Binding-site contacts:
Ligand atom CM2 contacts residue TYR225 of chain 1.M at 3.9 Å (hydrophobic).
Ligand atom O3 contacts residue SER206 of chain 1.M at 2.6 Å (h-bond).
Ligand atom CM3 contacts residue SER206 of chain 1.M at 3.2 Å.
Ligand atom C3 contacts residue SER206 of chain 1.M at 3.6 Å.
Ligand atom O1 contacts residue ASP229 of chain 1.M at 3.3 Å (salt-bridge).
Ligand atom CM5 contacts residue SER18 of chain 1.M at 3.8 Å.
Ligand atom O4 contacts residue HIS202 of chain 1.M at 2.5 Å (h-bond).
Ligand atom C3 contacts residue LEU22 of chain 1.M at 4.0 Å (hydrophobic).
Ligand atom O3 contacts residue LEU201 of chain 1.M at 3.7 Å.
Ligand atom O2 contacts residue SER206 of chain 1.M at 3.4 Å (h-bond).
Ligand atom CM2 contacts residue PHE221 of chain 1.M at 3.7 Å (hydrophobic).
Ligand atom CM5 contacts residue LEU198 of chain 1.M at 3.4 Å (hydrophobic).
Ligand atom C8 contacts residue SER36 of chain 1.M at 3.8 Å.
Ligand atom C4 contacts residue HIS202 of chain 1.M at 3.7 Å.
Ligand atom C10 contacts residue LEU19 of chain 1.M at 3.4 Å (hydrophobic).
Ligand atom O2 contacts residue ILE28 of chain 1.M at 3.8 Å.
Ligand atom C6 contacts residue PHE221 of chain 1.M at 3.5 Å (hydrophobic).
Ligand atom C10 contacts residue SER36 of chain 1.M at 3.9 Å.
Ligand atom CM2 contacts residue ALA24 of chain 1.M at 3.6 Å (hydrophobic).
Ligand atom CM5 contacts residue HIS202 of chain 1.M at 3.7 Å.
Ligand atom C7 contacts residue PHE221 of chain 1.M at 3.6 Å (hydrophobic).
Ligand atom O1 contacts residue PHE221 of chain 1.M at 2.9 Å.
Ligand atom CM3 contacts residue PRO23 of chain 1.M at 3.9 Å (hydrophobic).
Ligand atom C2 contacts residue HEM1 of chain 1.OA at 3.8 Å.
Ligand atom C4 contacts residue LEU201 of chain 1.M at 3.8 Å (hydrophobic).
Ligand atom C2 contacts residue PHE221 of chain 1.M at 4.0 Å (hydrophobic).
Ligand atom C2 contacts residue SER206 of chain 1.M at 4.0 Å.
Ligand atom CM3 contacts residue LEU22 of chain 1.M at 3.5 Å (hydrophobic).
Ligand atom C9 contacts residue LEU19 of chain 1.M at 3.6 Å (hydrophobic).
Ligand atom CM2 contacts residue ILE28 of chain 1.M at 3.4 Å (hydrophobic).
Ligand atom C1 contacts residue PHE221 of chain 1.M at 3.2 Å (hydrophobic).
Ligand atom O4 contacts residue LEU201 of chain 1.M at 3.2 Å.
Ligand atom C7 contacts residue ASP229 of chain 1.M at 3.8 Å.
Ligand atom C8 contacts residue HEM1 of chain 1.OA at 4.0 Å.
Ligand atom C7 contacts residue SER36 of chain 1.M at 3.9 Å.
Ligand atom C4 contacts residue LEU22 of chain 1.M at 3.5 Å (hydrophobic).
Ligand atom C8 contacts residue LEU19 of chain 1.M at 4.0 Å (hydrophobic).
Ligand atom C1 contacts residue HEM1 of chain 1.OA at 3.9 Å.
Ligand atom C9 contacts residue SER36 of chain 1.M at 3.8 Å.
Ligand atom O4 contacts residue LEU22 of chain 1.M at 3.3 Å.

The protein below binds the small molecule below.
Small molecule (SMILES): COC1=C(OC)C(=O)C(C/C=C(/C)CCC=C(C)CC/C=C(/C)CC/C=C(\C)CC/C=C(\C)CC/C=C(\C)CC/C=C(/C)CCC=C(C)CCC=C(C)CCC=C(C)C)=C(C)C1=O

Sequence of chain 1.M:
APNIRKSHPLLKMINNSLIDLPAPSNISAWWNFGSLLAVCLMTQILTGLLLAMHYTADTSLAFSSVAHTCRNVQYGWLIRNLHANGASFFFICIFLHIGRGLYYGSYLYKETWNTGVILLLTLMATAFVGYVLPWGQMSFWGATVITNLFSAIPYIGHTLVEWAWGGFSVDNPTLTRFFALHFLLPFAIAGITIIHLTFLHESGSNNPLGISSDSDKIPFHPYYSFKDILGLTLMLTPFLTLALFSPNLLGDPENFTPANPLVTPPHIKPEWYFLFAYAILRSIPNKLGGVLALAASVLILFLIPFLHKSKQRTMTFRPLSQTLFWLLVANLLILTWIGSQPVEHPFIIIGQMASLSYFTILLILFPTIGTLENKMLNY